Binding-site contacts:
Ligand atom C6 contacts residue TYR40 of chain 1.A at 4.1 Å (hydrophobic).
Ligand atom O2 contacts residue ILE24 of chain 1.A at 4.3 Å.
Ligand atom C1 contacts residue GLN25 of chain 1.A at 4.0 Å.
Ligand atom C5 contacts residue TYR40 of chain 1.A at 3.7 Å (hydrophobic).
Ligand atom C2 contacts residue ILE24 of chain 1.A at 3.0 Å (hydrophobic).
Ligand atom O3 contacts residue ARG41 of chain 1.A at 2.8 Å (salt-bridge).
Ligand atom C3 contacts residue ILE24 of chain 1.A at 4.2 Å (hydrophobic).
Ligand atom C3 contacts residue ARG41 of chain 1.A at 2.7 Å.
Ligand atom C1 contacts residue ARG41 of chain 1.A at 4.5 Å.
Ligand atom C6 contacts residue ARG41 of chain 1.A at 3.3 Å.
Ligand atom O1 contacts residue ILE24 of chain 1.A at 3.6 Å.
Ligand atom O1 contacts residue GLN25 of chain 1.A at 2.9 Å (h-bond).
Ligand atom C1 contacts residue ILE24 of chain 1.A at 3.1 Å (hydrophobic).
Ligand atom C4 contacts residue ARG41 of chain 1.A at 4.2 Å.
Ligand atom C3 contacts residue LYS42 of chain 1.A at 4.4 Å.
Ligand atom C5 contacts residue GLN25 of chain 1.A at 3.4 Å.
Ligand atom C6 contacts residue ILE24 of chain 1.A at 3.7 Å (hydrophobic).
Ligand atom C2 contacts residue ARG41 of chain 1.A at 3.0 Å.
Ligand atom C5 contacts residue ILE24 of chain 1.A at 3.7 Å (hydrophobic).

Sequence of chain 1.A:
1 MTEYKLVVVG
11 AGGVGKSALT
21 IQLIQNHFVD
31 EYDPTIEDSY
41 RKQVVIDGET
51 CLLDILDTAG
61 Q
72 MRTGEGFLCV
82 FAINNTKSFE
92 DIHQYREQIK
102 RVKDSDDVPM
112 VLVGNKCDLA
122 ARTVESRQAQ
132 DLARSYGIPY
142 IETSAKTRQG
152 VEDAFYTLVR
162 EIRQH

A small-molecule ligand and the protein it binds are described below.
Small molecule (SMILES): O[C@H]1CO[C@H]2OCCC21